Binding-site contacts:
Ligand atom OXT contacts residue MET137 of chain 1.A at 3.2 Å (h-bond).
Ligand atom N contacts residue MET137 of chain 1.A at 3.9 Å.
Ligand atom OG contacts residue LYS135 of chain 1.A at 3.4 Å (salt-bridge).
Ligand atom C contacts residue GLU3 of chain 1.B at 3.2 Å.
Ligand atom OAC contacts residue GLU3 of chain 1.B at 3.7 Å.
Ligand atom N contacts residue LYS138 of chain 1.A at 4.3 Å.
Ligand atom CA contacts residue MET137 of chain 1.A at 3.7 Å (hydrophobic).
Ligand atom OXT contacts residue ASP6 of chain 1.B at 4.2 Å.
Ligand atom C1A contacts residue LYS135 of chain 1.A at 3.6 Å.
Ligand atom OXT contacts residue GLU3 of chain 1.B at 2.8 Å (salt-bridge).
Ligand atom CA contacts residue TYR4 of chain 1.B at 4.5 Å (hydrophobic).
Ligand atom CA contacts residue GLY136 of chain 1.A at 3.5 Å.
Ligand atom N contacts residue TYR4 of chain 1.B at 3.9 Å.
Ligand atom C2A contacts residue LYS135 of chain 1.A at 3.3 Å.
Ligand atom N contacts residue GLY136 of chain 1.A at 4.4 Å.
Ligand atom O contacts residue TYR4 of chain 1.B at 3.3 Å.
Ligand atom C contacts residue MET137 of chain 1.A at 3.9 Å (hydrophobic).
Ligand atom CB contacts residue GLY136 of chain 1.A at 4.2 Å.
Ligand atom C contacts residue GLY136 of chain 1.A at 3.9 Å.
Ligand atom OXT contacts residue GLY136 of chain 1.A at 3.4 Å.
Ligand atom OXT contacts residue TYR4 of chain 1.B at 3.8 Å.
Ligand atom C contacts residue TYR4 of chain 1.B at 3.7 Å (hydrophobic).
Ligand atom O contacts residue GLU3 of chain 1.B at 2.8 Å (salt-bridge).
Ligand atom OG contacts residue GLY136 of chain 1.A at 3.7 Å.

Sequence of chain 1.B:
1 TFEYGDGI

Sequence of chain 1.A:
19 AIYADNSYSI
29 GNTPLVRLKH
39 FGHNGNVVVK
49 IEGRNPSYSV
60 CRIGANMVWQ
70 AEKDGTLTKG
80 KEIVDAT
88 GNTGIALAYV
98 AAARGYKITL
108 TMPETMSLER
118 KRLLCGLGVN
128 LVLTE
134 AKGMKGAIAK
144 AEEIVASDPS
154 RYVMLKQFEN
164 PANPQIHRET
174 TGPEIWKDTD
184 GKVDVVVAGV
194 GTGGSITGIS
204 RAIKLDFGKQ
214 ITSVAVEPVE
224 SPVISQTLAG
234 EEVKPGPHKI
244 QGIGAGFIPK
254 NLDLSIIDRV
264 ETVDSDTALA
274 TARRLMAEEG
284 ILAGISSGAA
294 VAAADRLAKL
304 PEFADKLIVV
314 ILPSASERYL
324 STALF

The protein below binds the small molecule below.
Small molecule (SMILES): CC(=O)OC[C@H](N)C(=O)O